Sequence of chain 1.A:
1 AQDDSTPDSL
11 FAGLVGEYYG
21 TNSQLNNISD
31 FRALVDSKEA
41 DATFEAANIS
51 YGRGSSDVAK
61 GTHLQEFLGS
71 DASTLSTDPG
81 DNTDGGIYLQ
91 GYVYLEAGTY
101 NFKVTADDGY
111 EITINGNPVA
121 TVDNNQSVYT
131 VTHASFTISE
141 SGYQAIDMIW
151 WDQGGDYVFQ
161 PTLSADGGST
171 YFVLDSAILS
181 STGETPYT

Binding-site contacts:
Ligand atom C3 contacts residue ASP107 of chain 1.A at 3.5 Å.
Ligand atom C6 contacts residue ASN125 of chain 1.A at 4.0 Å.
Ligand atom C3 contacts residue GLC1 of chain 1.J at 0.0 Å.
Ligand atom C1 contacts residue GLC1 of chain 1.J at 0.1 Å.
Ligand atom C6 contacts residue SER127 of chain 1.A at 4.1 Å.
Ligand atom O3 contacts residue GLY155 of chain 1.A at 3.7 Å.
Ligand atom O3 contacts residue GLC1 of chain 1.J at 0.0 Å (h-bond).
Ligand atom O4 contacts residue CA1 of chain 1.B at 2.5 Å.
Ligand atom C5 contacts residue GLN153 of chain 1.A at 4.1 Å.
Ligand atom C4 contacts residue GLY154 of chain 1.A at 3.9 Å.
Ligand atom C4 contacts residue GLN126 of chain 1.A at 3.8 Å.
Ligand atom O6 contacts residue GLC1 of chain 1.J at 0.0 Å (h-bond).
Ligand atom C6 contacts residue ASP108 of chain 1.A at 3.6 Å.
Ligand atom O2 contacts residue ASP156 of chain 1.A at 3.9 Å.
Ligand atom C5 contacts residue ASP108 of chain 1.A at 4.1 Å.
Ligand atom O4 contacts residue GLC1 of chain 1.J at 0.0 Å (h-bond).
Ligand atom O3 contacts residue GLY154 of chain 1.A at 3.1 Å (h-bond).
Ligand atom O5 contacts residue GLC1 of chain 1.J at 0.0 Å (h-bond).
Ligand atom O1 contacts residue GLC1 of chain 1.J at 1.3 Å.
Ligand atom O3 contacts residue ASP107 of chain 1.A at 2.6 Å (salt-bridge).
Ligand atom C6 contacts residue GLC1 of chain 1.J at 0.0 Å.
Ligand atom O4 contacts residue ASP107 of chain 1.A at 3.3 Å (salt-bridge).
Ligand atom C2 contacts residue GLC1 of chain 1.J at 0.0 Å.
Ligand atom O5 contacts residue SER127 of chain 1.A at 4.0 Å.
Ligand atom C3 contacts residue ASP156 of chain 1.A at 3.9 Å.
Ligand atom O4 contacts residue GLN153 of chain 1.A at 3.3 Å (h-bond).
Ligand atom C3 contacts residue CA1 of chain 1.B at 3.4 Å.
Ligand atom O4 contacts residue ASP108 of chain 1.A at 2.6 Å (salt-bridge).
Ligand atom O3 contacts residue CA1 of chain 1.B at 2.5 Å.
Ligand atom C6 contacts residue GLN126 of chain 1.A at 3.7 Å.
Ligand atom C4 contacts residue GLC1 of chain 1.J at 0.0 Å.
Ligand atom C5 contacts residue GLC1 of chain 1.J at 0.0 Å.
Ligand atom C4 contacts residue CA1 of chain 1.B at 3.4 Å.
Ligand atom C3 contacts residue GLY154 of chain 1.A at 3.5 Å.
Ligand atom C2 contacts residue ASP107 of chain 1.A at 3.8 Å.
Ligand atom O4 contacts residue GLY154 of chain 1.A at 3.1 Å (h-bond).
Ligand atom C4 contacts residue ASP108 of chain 1.A at 3.4 Å.
Ligand atom C4 contacts residue ASP107 of chain 1.A at 3.6 Å.
Ligand atom O2 contacts residue GLC1 of chain 1.J at 0.0 Å (h-bond).
Ligand atom O3 contacts residue ASP156 of chain 1.A at 2.8 Å (salt-bridge).

This small molecule binds to this protein.
Small molecule (SMILES): OC[C@H]1O[C@@H](O)[C@H](O)[C@@H](O)[C@@H]1O